Sequence of chain 1.B:
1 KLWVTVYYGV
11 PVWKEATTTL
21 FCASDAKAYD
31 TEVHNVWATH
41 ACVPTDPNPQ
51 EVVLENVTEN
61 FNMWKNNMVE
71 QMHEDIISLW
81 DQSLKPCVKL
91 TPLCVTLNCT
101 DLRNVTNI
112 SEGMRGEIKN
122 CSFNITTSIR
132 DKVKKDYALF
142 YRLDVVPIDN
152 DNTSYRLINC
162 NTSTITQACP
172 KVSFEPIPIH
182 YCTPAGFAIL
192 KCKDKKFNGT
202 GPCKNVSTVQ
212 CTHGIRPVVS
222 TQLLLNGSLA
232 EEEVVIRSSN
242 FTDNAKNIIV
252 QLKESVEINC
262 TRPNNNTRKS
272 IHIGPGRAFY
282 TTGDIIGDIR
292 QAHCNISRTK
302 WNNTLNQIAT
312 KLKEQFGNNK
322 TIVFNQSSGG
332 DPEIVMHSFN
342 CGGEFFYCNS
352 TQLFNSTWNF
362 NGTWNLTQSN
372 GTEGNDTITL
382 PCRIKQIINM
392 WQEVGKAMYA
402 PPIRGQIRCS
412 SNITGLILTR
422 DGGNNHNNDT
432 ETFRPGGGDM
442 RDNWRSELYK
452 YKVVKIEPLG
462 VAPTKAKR

Binding-site contacts:
Ligand atom C3 contacts residue ASN296 of chain 1.B at 3.8 Å.
Ligand atom C8 contacts residue ASN296 of chain 1.B at 3.8 Å.
Ligand atom O5 contacts residue HIS294 of chain 1.B at 4.5 Å.
Ligand atom O7 contacts residue ARG409 of chain 1.B at 3.8 Å.
Ligand atom C2 contacts residue ASN296 of chain 1.B at 2.5 Å.
Ligand atom N2 contacts residue ASN296 of chain 1.B at 2.9 Å (h-bond).
Ligand atom C5 contacts residue HIS294 of chain 1.B at 4.5 Å.
Ligand atom O5 contacts residue THR378 of chain 1.B at 4.1 Å.
Ligand atom O7 contacts residue ASN296 of chain 1.B at 4.5 Å.
Ligand atom C5 contacts residue ASN296 of chain 1.B at 3.6 Å.
Ligand atom C8 contacts residue THR262 of chain 1.B at 3.7 Å.
Ligand atom O5 contacts residue ASN296 of chain 1.B at 2.2 Å (h-bond).
Ligand atom C8 contacts residue HIS294 of chain 1.B at 3.1 Å.
Ligand atom C7 contacts residue ASN296 of chain 1.B at 3.6 Å.
Ligand atom C4 contacts residue ASN296 of chain 1.B at 4.2 Å.
Ligand atom C1 contacts residue HIS294 of chain 1.B at 3.9 Å.
Ligand atom C1 contacts residue ASN296 of chain 1.B at 1.4 Å.

A small-molecule ligand and the protein it binds are described below.
Small molecule (SMILES): CC(=O)N[C@H]1[C@H](O[C@H]2[C@H](O)[C@@H](NC(C)=O)CO[C@@H]2CO)O[C@H](CO)[C@@H](O[C@@H]2O[C@H](CO)[C@@H](O)[C@H](O)[C@@H]2O)[C@@H]1O